A protein and the small-molecule ligand that binds it are described below.
Small molecule (SMILES): CC(=O)N[C@@H]1[C@@H](O)[C@H](O)[C@@H](CO)O[C@H]1O

Binding-site contacts:
Ligand atom C6 contacts residue HIS321 of chain 1.B at 3.7 Å.
Ligand atom O5 contacts residue ASP294 of chain 1.B at 4.4 Å.
Ligand atom O5 contacts residue SER320 of chain 1.B at 4.0 Å.
Ligand atom C1 contacts residue SER320 of chain 1.B at 4.0 Å.
Ligand atom C1 contacts residue SER296 of chain 1.B at 4.2 Å.
Ligand atom C1 contacts residue ASN318 of chain 1.B at 1.5 Å.
Ligand atom C4 contacts residue ASN318 of chain 1.B at 4.2 Å.
Ligand atom C2 contacts residue ASN318 of chain 1.B at 2.4 Å.
Ligand atom O5 contacts residue SER296 of chain 1.B at 3.3 Å (h-bond).
Ligand atom C7 contacts residue ASN318 of chain 1.B at 3.6 Å.
Ligand atom C6 contacts residue SER296 of chain 1.B at 3.9 Å.
Ligand atom C5 contacts residue ASN318 of chain 1.B at 3.7 Å.
Ligand atom C5 contacts residue SER320 of chain 1.B at 3.8 Å.
Ligand atom C6 contacts residue SER297 of chain 1.B at 3.9 Å.
Ligand atom C5 contacts residue SER296 of chain 1.B at 4.2 Å.
Ligand atom O5 contacts residue ASN318 of chain 1.B at 2.4 Å (h-bond).
Ligand atom C5 contacts residue HIS321 of chain 1.B at 4.3 Å.
Ligand atom C8 contacts residue GLU341 of chain 1.B at 3.9 Å.
Ligand atom C3 contacts residue ASN318 of chain 1.B at 3.8 Å.
Ligand atom O6 contacts residue SER297 of chain 1.B at 3.4 Å (h-bond).
Ligand atom C6 contacts residue SER320 of chain 1.B at 4.0 Å.
Ligand atom O6 contacts residue SER296 of chain 1.B at 3.0 Å (h-bond).
Ligand atom O7 contacts residue ASN318 of chain 1.B at 3.9 Å.
Ligand atom N2 contacts residue ASN318 of chain 1.B at 3.0 Å (h-bond).
Ligand atom O6 contacts residue ARG248 of chain 1.B at 3.8 Å.
Ligand atom C8 contacts residue TRP367 of chain 1.B at 3.5 Å (hydrophobic).

Sequence of chain 1.B:
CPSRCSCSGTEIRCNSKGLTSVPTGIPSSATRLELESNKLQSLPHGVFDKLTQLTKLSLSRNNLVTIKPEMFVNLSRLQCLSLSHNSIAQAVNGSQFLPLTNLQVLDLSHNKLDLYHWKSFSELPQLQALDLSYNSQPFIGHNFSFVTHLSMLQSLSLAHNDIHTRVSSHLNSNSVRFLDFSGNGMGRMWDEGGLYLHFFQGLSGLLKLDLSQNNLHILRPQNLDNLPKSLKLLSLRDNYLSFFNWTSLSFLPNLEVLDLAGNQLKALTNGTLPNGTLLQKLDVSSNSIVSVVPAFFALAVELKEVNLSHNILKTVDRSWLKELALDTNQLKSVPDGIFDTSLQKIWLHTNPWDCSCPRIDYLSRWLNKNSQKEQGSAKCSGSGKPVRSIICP